The protein below binds the small molecule below.
Small molecule (SMILES): COc1c(C)c2c(c(O)c1C/C=C(\C)CCC(=O)O)C(=O)OC2

Sequence of chain 2.A:
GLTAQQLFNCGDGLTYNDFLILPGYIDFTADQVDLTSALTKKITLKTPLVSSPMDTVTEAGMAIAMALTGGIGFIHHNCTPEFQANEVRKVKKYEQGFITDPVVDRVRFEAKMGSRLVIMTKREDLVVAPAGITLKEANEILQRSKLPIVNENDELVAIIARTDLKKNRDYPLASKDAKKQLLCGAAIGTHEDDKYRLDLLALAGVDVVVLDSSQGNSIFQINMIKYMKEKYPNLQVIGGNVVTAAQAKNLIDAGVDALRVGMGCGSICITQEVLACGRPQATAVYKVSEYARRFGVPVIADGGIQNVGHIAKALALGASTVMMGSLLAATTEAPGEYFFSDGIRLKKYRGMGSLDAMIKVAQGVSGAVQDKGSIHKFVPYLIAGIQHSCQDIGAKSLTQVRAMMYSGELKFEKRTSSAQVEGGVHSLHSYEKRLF

Binding-site contacts:
Ligand atom C6 contacts residue SER276 of chain 2.A at 3.4 Å.
Ligand atom O1 contacts residue CYS331 of chain 2.A at 3.5 Å (h-bond).
Ligand atom O2 contacts residue MET325 of chain 2.A at 3.4 Å.
Ligand atom O2 contacts residue GLY324 of chain 2.A at 3.6 Å.
Ligand atom O6 contacts residue SER275 of chain 2.A at 3.3 Å.
Ligand atom O2 contacts residue GLY326 of chain 2.A at 3.2 Å (h-bond).
Ligand atom C15 contacts residue THR333 of chain 2.A at 3.9 Å.
Ligand atom C17 contacts residue GLY415 of chain 2.A at 3.7 Å.
Ligand atom O4 contacts residue IMP1 of chain 2.D at 3.1 Å (h-bond).
Ligand atom C10 contacts residue GLY324 of chain 2.A at 3.6 Å.
Ligand atom O4 contacts residue GLN441 of chain 2.A at 3.3 Å (h-bond).
Ligand atom C14 contacts residue IMP1 of chain 2.D at 3.6 Å.
Ligand atom C4 contacts residue GLN441 of chain 2.A at 3.5 Å.
Ligand atom C1 contacts residue CYS331 of chain 2.A at 3.9 Å (hydrophobic).
Ligand atom C10 contacts residue ASN303 of chain 2.A at 3.3 Å.
Ligand atom O4 contacts residue THR333 of chain 2.A at 2.7 Å (h-bond).
Ligand atom C17 contacts residue IMP1 of chain 2.D at 3.4 Å.
Ligand atom C16 contacts residue SER276 of chain 2.A at 3.4 Å.
Ligand atom C7 contacts residue IMP1 of chain 2.D at 3.6 Å.
Ligand atom O5 contacts residue SER276 of chain 2.A at 2.6 Å (h-bond).
Ligand atom C15 contacts residue SER276 of chain 2.A at 3.5 Å.
Ligand atom C1 contacts residue SER276 of chain 2.A at 3.8 Å.
Ligand atom O3 contacts residue ASP274 of chain 2.A at 3.9 Å.
Ligand atom C9 contacts residue MET414 of chain 2.A at 3.3 Å (hydrophobic).
Ligand atom C11 contacts residue SER276 of chain 2.A at 3.6 Å.
Ligand atom C9 contacts residue GLY415 of chain 2.A at 3.8 Å.
Ligand atom O6 contacts residue SER276 of chain 2.A at 3.0 Å (h-bond).
Ligand atom C1 contacts residue IMP1 of chain 2.D at 3.7 Å.
Ligand atom C1 contacts residue GLY326 of chain 2.A at 3.5 Å.
Ligand atom O4 contacts residue CYS331 of chain 2.A at 3.8 Å.
Ligand atom C7 contacts residue ARG322 of chain 2.A at 3.9 Å.
Ligand atom C10 contacts residue IMP1 of chain 2.D at 3.7 Å.
Ligand atom O1 contacts residue GLY326 of chain 2.A at 3.1 Å (h-bond).
Ligand atom C16 contacts residue IMP1 of chain 2.D at 3.4 Å.
Ligand atom C8 contacts residue ASP274 of chain 2.A at 3.6 Å.
Ligand atom C7 contacts residue ASP274 of chain 2.A at 3.6 Å.
Ligand atom C11 contacts residue IMP1 of chain 2.D at 3.8 Å.
Ligand atom C15 contacts residue IMP1 of chain 2.D at 3.4 Å.
Ligand atom C7 contacts residue SER275 of chain 2.A at 3.8 Å.
Ligand atom O1 contacts residue THR333 of chain 2.A at 3.0 Å (h-bond).